Sequence of chain 1.D:
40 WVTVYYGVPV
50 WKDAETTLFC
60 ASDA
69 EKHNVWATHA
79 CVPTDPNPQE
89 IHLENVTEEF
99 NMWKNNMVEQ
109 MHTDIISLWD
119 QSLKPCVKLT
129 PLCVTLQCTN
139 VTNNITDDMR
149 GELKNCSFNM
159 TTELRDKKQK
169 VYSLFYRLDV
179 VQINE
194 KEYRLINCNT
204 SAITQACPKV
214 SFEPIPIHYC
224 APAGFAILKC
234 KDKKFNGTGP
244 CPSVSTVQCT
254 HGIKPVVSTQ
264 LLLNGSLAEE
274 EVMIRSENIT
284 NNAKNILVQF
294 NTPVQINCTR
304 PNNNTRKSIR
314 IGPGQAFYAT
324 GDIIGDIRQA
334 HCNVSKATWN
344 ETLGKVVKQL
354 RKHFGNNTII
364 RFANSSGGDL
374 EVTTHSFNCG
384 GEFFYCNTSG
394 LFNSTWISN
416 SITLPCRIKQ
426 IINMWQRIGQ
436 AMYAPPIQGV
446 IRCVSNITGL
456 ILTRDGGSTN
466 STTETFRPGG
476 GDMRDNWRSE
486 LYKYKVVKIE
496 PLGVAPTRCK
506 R

Binding-site contacts:
Ligand atom N2 contacts residue ASN300 of chain 1.D at 2.9 Å (h-bond).
Ligand atom C8 contacts residue VAL337 of chain 1.D at 4.5 Å (hydrophobic).
Ligand atom C8 contacts residue ASN336 of chain 1.D at 3.4 Å.
Ligand atom O7 contacts residue ASN336 of chain 1.D at 4.5 Å.
Ligand atom C7 contacts residue ASN300 of chain 1.D at 3.3 Å.
Ligand atom C4 contacts residue ASN300 of chain 1.D at 4.2 Å.
Ligand atom C7 contacts residue ASN336 of chain 1.D at 4.3 Å.
Ligand atom O5 contacts residue ASN300 of chain 1.D at 2.4 Å (h-bond).
Ligand atom C8 contacts residue ILE299 of chain 1.D at 4.1 Å (hydrophobic).
Ligand atom C3 contacts residue ASN300 of chain 1.D at 3.8 Å.
Ligand atom C1 contacts residue ASN300 of chain 1.D at 1.5 Å.
Ligand atom C2 contacts residue ASN300 of chain 1.D at 2.5 Å.
Ligand atom C8 contacts residue GLN298 of chain 1.D at 3.1 Å.
Ligand atom C8 contacts residue SER338 of chain 1.D at 3.8 Å.
Ligand atom N2 contacts residue GLN298 of chain 1.D at 4.4 Å.
Ligand atom C5 contacts residue ASN300 of chain 1.D at 3.7 Å.
Ligand atom C8 contacts residue ASN300 of chain 1.D at 3.8 Å.
Ligand atom O7 contacts residue ASN300 of chain 1.D at 3.4 Å (h-bond).

This protein binds this small molecule.
Small molecule (SMILES): CC(=O)N[C@@H]1[C@@H](O)[C@H](O)[C@@H](CO)O[C@H]1O